This small molecule binds to this protein.
Small molecule (SMILES): CC(=O)N[C@@H]1[C@@H](O)[C@H](O)[C@@H](CO)O[C@H]1O

Binding-site contacts:
Ligand atom C1 contacts residue VAL474 of chain 1.A at 4.4 Å (hydrophobic).
Ligand atom C6 contacts residue THR473 of chain 1.A at 4.3 Å.
Ligand atom C5 contacts residue VAL474 of chain 1.A at 4.4 Å (hydrophobic).
Ligand atom O6 contacts residue VAL474 of chain 1.A at 3.6 Å.
Ligand atom C4 contacts residue ASN471 of chain 1.A at 4.1 Å.
Ligand atom O5 contacts residue ASN471 of chain 1.A at 2.1 Å (h-bond).
Ligand atom C7 contacts residue ASN471 of chain 1.A at 3.8 Å.
Ligand atom O6 contacts residue ASN471 of chain 1.A at 4.4 Å.
Ligand atom C6 contacts residue VAL474 of chain 1.A at 4.1 Å (hydrophobic).
Ligand atom O5 contacts residue VAL474 of chain 1.A at 3.5 Å.
Ligand atom C5 contacts residue THR473 of chain 1.A at 4.0 Å.
Ligand atom N2 contacts residue ASN471 of chain 1.A at 3.0 Å (h-bond).
Ligand atom C5 contacts residue ASN471 of chain 1.A at 3.5 Å.
Ligand atom C3 contacts residue ASN471 of chain 1.A at 3.8 Å.
Ligand atom O7 contacts residue ASN471 of chain 1.A at 4.0 Å.
Ligand atom C2 contacts residue ASN471 of chain 1.A at 2.5 Å.
Ligand atom C6 contacts residue ASN471 of chain 1.A at 4.5 Å.
Ligand atom C1 contacts residue THR473 of chain 1.A at 4.2 Å.
Ligand atom O5 contacts residue THR473 of chain 1.A at 4.0 Å.
Ligand atom C1 contacts residue ASN471 of chain 1.A at 1.4 Å.

Sequence of chain 1.A:
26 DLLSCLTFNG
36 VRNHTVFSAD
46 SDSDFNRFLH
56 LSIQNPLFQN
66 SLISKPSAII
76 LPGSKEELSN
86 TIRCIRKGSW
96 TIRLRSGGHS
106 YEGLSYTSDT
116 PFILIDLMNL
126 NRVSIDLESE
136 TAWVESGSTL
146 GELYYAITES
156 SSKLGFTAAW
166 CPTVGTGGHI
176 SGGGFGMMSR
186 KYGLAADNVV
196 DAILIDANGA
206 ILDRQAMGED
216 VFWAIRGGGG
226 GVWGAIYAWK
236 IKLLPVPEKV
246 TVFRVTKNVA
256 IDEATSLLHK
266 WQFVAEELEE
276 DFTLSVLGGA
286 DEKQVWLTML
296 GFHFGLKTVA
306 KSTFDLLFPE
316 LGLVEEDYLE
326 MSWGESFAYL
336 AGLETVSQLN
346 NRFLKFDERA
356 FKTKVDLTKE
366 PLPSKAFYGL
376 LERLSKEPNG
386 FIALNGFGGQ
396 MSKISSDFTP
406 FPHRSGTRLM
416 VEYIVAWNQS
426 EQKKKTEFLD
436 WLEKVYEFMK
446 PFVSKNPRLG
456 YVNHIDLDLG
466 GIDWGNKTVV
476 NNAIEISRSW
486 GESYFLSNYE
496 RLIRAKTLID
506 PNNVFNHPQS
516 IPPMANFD